This protein binds this small molecule.
Small molecule (SMILES): CC(=O)N[C@@H]1[C@@H](O)[C@H](O)[C@@H](CO)O[C@H]1O

Sequence of chain 2.B:
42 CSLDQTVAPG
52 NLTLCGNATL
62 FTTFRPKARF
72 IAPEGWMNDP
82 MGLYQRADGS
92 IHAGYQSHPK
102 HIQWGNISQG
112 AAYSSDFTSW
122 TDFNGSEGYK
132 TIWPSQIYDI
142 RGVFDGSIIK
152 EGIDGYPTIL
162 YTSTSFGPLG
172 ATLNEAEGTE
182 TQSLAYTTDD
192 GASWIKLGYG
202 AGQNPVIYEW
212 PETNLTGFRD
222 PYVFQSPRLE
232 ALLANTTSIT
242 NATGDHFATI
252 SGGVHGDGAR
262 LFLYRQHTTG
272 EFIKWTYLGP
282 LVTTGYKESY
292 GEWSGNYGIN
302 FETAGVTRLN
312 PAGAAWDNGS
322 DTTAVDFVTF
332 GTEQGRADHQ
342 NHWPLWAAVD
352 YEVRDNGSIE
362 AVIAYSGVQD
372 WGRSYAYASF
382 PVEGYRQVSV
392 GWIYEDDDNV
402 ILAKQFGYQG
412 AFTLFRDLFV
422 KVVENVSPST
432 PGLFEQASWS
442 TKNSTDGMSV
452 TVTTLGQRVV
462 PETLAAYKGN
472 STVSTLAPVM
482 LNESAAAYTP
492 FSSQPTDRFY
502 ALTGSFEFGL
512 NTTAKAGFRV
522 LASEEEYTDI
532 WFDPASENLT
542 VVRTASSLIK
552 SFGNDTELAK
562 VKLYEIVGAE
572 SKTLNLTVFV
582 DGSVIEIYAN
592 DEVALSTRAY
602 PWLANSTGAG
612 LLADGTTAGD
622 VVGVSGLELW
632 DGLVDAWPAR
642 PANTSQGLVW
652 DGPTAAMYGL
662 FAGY

Binding-site contacts:
Ligand atom C6 contacts residue LEU55 of chain 2.B at 3.8 Å (hydrophobic).
Ligand atom C6 contacts residue THR54 of chain 2.B at 3.7 Å.
Ligand atom C5 contacts residue LEU55 of chain 2.B at 4.4 Å (hydrophobic).
Ligand atom O5 contacts residue THR54 of chain 2.B at 3.2 Å (h-bond).
Ligand atom N2 contacts residue ASN52 of chain 2.B at 2.9 Å (h-bond).
Ligand atom C7 contacts residue ASN52 of chain 2.B at 3.5 Å.
Ligand atom O6 contacts residue THR54 of chain 2.B at 2.8 Å (h-bond).
Ligand atom C3 contacts residue ASN52 of chain 2.B at 3.8 Å.
Ligand atom C1 contacts residue THR54 of chain 2.B at 3.4 Å.
Ligand atom C5 contacts residue ASN52 of chain 2.B at 3.6 Å.
Ligand atom C5 contacts residue THR54 of chain 2.B at 3.3 Å.
Ligand atom O5 contacts residue LEU55 of chain 2.B at 3.6 Å.
Ligand atom C2 contacts residue ASN52 of chain 2.B at 2.4 Å.
Ligand atom O5 contacts residue ASN52 of chain 2.B at 2.3 Å (h-bond).
Ligand atom O7 contacts residue ASN52 of chain 2.B at 3.6 Å (h-bond).
Ligand atom C1 contacts residue ASN52 of chain 2.B at 1.4 Å.
Ligand atom O6 contacts residue LEU55 of chain 2.B at 3.8 Å.
Ligand atom C4 contacts residue ASN52 of chain 2.B at 4.1 Å.